A small-molecule ligand and the protein it binds are described below.
Small molecule (SMILES): CC[Si](C)(C)C

Binding-site contacts:
Ligand atom C6 contacts residue BGC1 of chain 1.C at 1.3 Å.
Ligand atom SI1 contacts residue BGC1 of chain 1.C at 3.9 Å.
Ligand atom C4 contacts residue BGC1 of chain 1.C at 3.9 Å.
Ligand atom C5 contacts residue BGC1 of chain 1.C at 2.8 Å.